Binding-site contacts:
Ligand atom C3' contacts residue TYR452 of chain 1.C at 3.5 Å (hydrophobic).
Ligand atom O3' contacts residue ARG446 of chain 1.C at 3.7 Å.
Ligand atom O4 contacts residue VAL94 of chain 1.C at 3.4 Å.
Ligand atom C1' contacts residue ARG326 of chain 1.C at 3.3 Å.
Ligand atom O4' contacts residue ASN456 of chain 1.C at 2.6 Å (h-bond).
Ligand atom O4 contacts residue PHE157 of chain 1.C at 3.4 Å.
Ligand atom C2 contacts residue PHE157 of chain 1.C at 3.7 Å (hydrophobic).
Ligand atom O3D contacts residue ASN162 of chain 1.C at 2.9 Å (h-bond).
Ligand atom C2D contacts residue ASN162 of chain 1.C at 3.5 Å.
Ligand atom C5 contacts residue PHE157 of chain 1.C at 3.3 Å (hydrophobic).
Ligand atom O1A contacts residue TYR161 of chain 1.C at 3.4 Å (h-bond).
Ligand atom O4' contacts residue FDA1 of chain 1.O at 2.9 Å (h-bond).
Ligand atom O2' contacts residue TYR418 of chain 1.C at 3.2 Å (h-bond).
Ligand atom O1B contacts residue ARG326 of chain 1.C at 3.0 Å (salt-bridge).
Ligand atom O3D contacts residue TRP166 of chain 1.C at 3.6 Å.
Ligand atom O2' contacts residue FDA1 of chain 1.O at 3.0 Å.
Ligand atom O3A contacts residue TYR452 of chain 1.C at 3.1 Å (h-bond).
Ligand atom O2 contacts residue MET158 of chain 1.C at 3.0 Å.
Ligand atom O2D contacts residue ASN162 of chain 1.C at 2.6 Å (h-bond).
Ligand atom PB contacts residue TYR452 of chain 1.C at 3.3 Å.
Ligand atom O2B contacts residue TYR452 of chain 1.C at 3.7 Å.
Ligand atom O5' contacts residue ARG326 of chain 1.C at 3.0 Å (salt-bridge).
Ligand atom C3D contacts residue TYR161 of chain 1.C at 3.7 Å (hydrophobic).
Ligand atom C4' contacts residue ASN456 of chain 1.C at 2.9 Å.
Ligand atom C2 contacts residue MET158 of chain 1.C at 3.7 Å (hydrophobic).
Ligand atom O4 contacts residue TYR103 of chain 1.C at 3.1 Å (h-bond).
Ligand atom O2B contacts residue TYR418 of chain 1.C at 3.1 Å (h-bond).
Ligand atom O5' contacts residue FDA1 of chain 1.O at 3.6 Å (h-bond).
Ligand atom C2' contacts residue FDA1 of chain 1.O at 2.9 Å.
Ligand atom C3' contacts residue FDA1 of chain 1.O at 3.7 Å.
Ligand atom C3' contacts residue ASN456 of chain 1.C at 3.2 Å.
Ligand atom O3B contacts residue TYR452 of chain 1.C at 2.6 Å (h-bond).
Ligand atom O6' contacts residue ILE64 of chain 1.C at 3.0 Å.
Ligand atom C2D contacts residue TYR161 of chain 1.C at 3.6 Å (hydrophobic).
Ligand atom O1A contacts residue TYR316 of chain 1.C at 2.9 Å.
Ligand atom C4 contacts residue PHE157 of chain 1.C at 3.1 Å (hydrophobic).
Ligand atom C6' contacts residue ILE64 of chain 1.C at 3.7 Å (hydrophobic).
Ligand atom O3' contacts residue ASN456 of chain 1.C at 2.5 Å (h-bond).
Ligand atom N3 contacts residue PHE157 of chain 1.C at 3.1 Å.
Ligand atom O3' contacts residue FDA1 of chain 1.O at 3.2 Å.

The protein below binds the small molecule below.
Small molecule (SMILES): O=c1ccn([C@@H]2O[C@H](CO[P](=O)(O)O[P](=O)(O)O[C@H]3O[C@H](CO)[C@H](O)[C@H](O)[C@H]3O)[C@@H](O)[C@H]2O)c(=O)[nH]1

Sequence of chain 1.C:
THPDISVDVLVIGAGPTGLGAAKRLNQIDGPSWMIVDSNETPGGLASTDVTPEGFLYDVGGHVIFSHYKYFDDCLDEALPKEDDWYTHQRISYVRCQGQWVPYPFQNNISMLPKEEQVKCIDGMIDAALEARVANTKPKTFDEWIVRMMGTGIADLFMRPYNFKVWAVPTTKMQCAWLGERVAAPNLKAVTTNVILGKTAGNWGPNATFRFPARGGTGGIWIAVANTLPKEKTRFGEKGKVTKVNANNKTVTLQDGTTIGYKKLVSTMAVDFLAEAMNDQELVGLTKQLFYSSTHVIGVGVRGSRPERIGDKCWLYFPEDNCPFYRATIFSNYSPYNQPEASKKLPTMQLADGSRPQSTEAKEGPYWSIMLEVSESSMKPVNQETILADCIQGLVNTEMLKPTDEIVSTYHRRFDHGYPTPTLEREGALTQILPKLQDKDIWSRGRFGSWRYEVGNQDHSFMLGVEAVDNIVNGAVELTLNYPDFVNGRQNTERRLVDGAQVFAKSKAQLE